A protein and the small-molecule ligand that binds it are described below.
Small molecule (SMILES): OC[C@H]1CN[C@H](O)[C@@H](O)[C@@H]1O

Sequence of chain 1.A:
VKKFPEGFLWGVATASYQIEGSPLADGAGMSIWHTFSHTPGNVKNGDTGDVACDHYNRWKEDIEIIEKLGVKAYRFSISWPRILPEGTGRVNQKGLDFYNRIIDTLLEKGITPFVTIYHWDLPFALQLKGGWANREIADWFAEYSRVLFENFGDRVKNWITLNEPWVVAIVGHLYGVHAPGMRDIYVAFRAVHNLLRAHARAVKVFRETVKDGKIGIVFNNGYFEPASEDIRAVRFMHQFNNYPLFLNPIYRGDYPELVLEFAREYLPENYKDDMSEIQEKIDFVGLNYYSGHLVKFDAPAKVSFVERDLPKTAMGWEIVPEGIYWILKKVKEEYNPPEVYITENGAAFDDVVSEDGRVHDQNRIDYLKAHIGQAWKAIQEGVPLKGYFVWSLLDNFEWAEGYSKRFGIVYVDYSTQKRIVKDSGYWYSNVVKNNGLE

Binding-site contacts:
Ligand atom C6 contacts residue GLU427 of chain 1.A at 3.5 Å.
Ligand atom O2 contacts residue GLU373 of chain 1.A at 2.5 Å (salt-bridge).
Ligand atom C4 contacts residue TRP420 of chain 1.A at 4.1 Å (hydrophobic).
Ligand atom C2 contacts residue ASN187 of chain 1.A at 3.9 Å.
Ligand atom O3 contacts residue TRP428 of chain 1.A at 2.9 Å (h-bond).
Ligand atom C7 contacts residue GLU373 of chain 1.A at 3.5 Å.
Ligand atom C5 contacts residue GLU373 of chain 1.A at 3.7 Å.
Ligand atom C3 contacts residue GLU373 of chain 1.A at 3.6 Å.
Ligand atom O3 contacts residue HIS143 of chain 1.A at 2.9 Å (h-bond).
Ligand atom C7 contacts residue GLU188 of chain 1.A at 3.8 Å.
Ligand atom O6 contacts residue TRP346 of chain 1.A at 3.3 Å.
Ligand atom C6 contacts residue PHE436 of chain 1.A at 3.7 Å (hydrophobic).
Ligand atom C3 contacts residue GLN42 of chain 1.A at 3.8 Å.
Ligand atom O2 contacts residue ASN315 of chain 1.A at 4.0 Å.
Ligand atom C2 contacts residue GLU188 of chain 1.A at 3.5 Å.
Ligand atom C4 contacts residue TRP428 of chain 1.A at 3.7 Å (hydrophobic).
Ligand atom N contacts residue GLU373 of chain 1.A at 2.7 Å (salt-bridge).
Ligand atom O2 contacts residue GLU188 of chain 1.A at 3.5 Å (salt-bridge).
Ligand atom O2 contacts residue ASN187 of chain 1.A at 2.9 Å (h-bond).
Ligand atom C2 contacts residue HIS143 of chain 1.A at 3.9 Å.
Ligand atom O3 contacts residue GLN42 of chain 1.A at 2.7 Å (h-bond).
Ligand atom C5 contacts residue TYR317 of chain 1.A at 3.5 Å (hydrophobic).
Ligand atom C4 contacts residue GLU427 of chain 1.A at 3.7 Å.
Ligand atom O2 contacts residue HIS143 of chain 1.A at 3.1 Å (h-bond).
Ligand atom C3 contacts residue TRP420 of chain 1.A at 3.8 Å (hydrophobic).
Ligand atom C3 contacts residue TRP428 of chain 1.A at 3.8 Å (hydrophobic).
Ligand atom O4 contacts residue GLU427 of chain 1.A at 2.7 Å (salt-bridge).
Ligand atom N contacts residue GLU188 of chain 1.A at 2.8 Å (salt-bridge).
Ligand atom O3 contacts residue TRP420 of chain 1.A at 3.8 Å.
Ligand atom C3 contacts residue HIS143 of chain 1.A at 3.8 Å.
Ligand atom C7 contacts residue TYR317 of chain 1.A at 3.7 Å (hydrophobic).
Ligand atom C2 contacts residue GLU373 of chain 1.A at 3.3 Å.
Ligand atom O4 contacts residue GLN42 of chain 1.A at 3.1 Å (h-bond).
Ligand atom C6 contacts residue TRP346 of chain 1.A at 3.9 Å (hydrophobic).
Ligand atom C5 contacts residue TRP420 of chain 1.A at 4.1 Å (hydrophobic).
Ligand atom O4 contacts residue TRP428 of chain 1.A at 3.7 Å.
Ligand atom O6 contacts residue GLU427 of chain 1.A at 2.6 Å (salt-bridge).
Ligand atom O4 contacts residue TRP420 of chain 1.A at 3.2 Å (h-bond).
Ligand atom N contacts residue TYR317 of chain 1.A at 4.1 Å.
Ligand atom C6 contacts residue TYR317 of chain 1.A at 4.0 Å (hydrophobic).